This protein binds this small molecule.
Small molecule (SMILES): CC(=O)N[C@@H]1[C@@H](O)[C@H](O)[C@@H](CO)O[C@H]1O

Binding-site contacts:
Ligand atom C5 contacts residue ASN279 of chain 1.A at 3.7 Å.
Ligand atom C7 contacts residue ASN279 of chain 1.A at 3.8 Å.
Ligand atom C8 contacts residue GLU278 of chain 1.A at 4.3 Å.
Ligand atom C3 contacts residue ASN279 of chain 1.A at 3.8 Å.
Ligand atom C8 contacts residue ASN277 of chain 1.A at 3.8 Å.
Ligand atom C1 contacts residue ASN279 of chain 1.A at 1.4 Å.
Ligand atom C4 contacts residue ASN279 of chain 1.A at 4.2 Å.
Ligand atom O5 contacts residue ASN279 of chain 1.A at 2.4 Å (h-bond).
Ligand atom O7 contacts residue ASN277 of chain 1.A at 4.3 Å.
Ligand atom C2 contacts residue ASN279 of chain 1.A at 2.5 Å.
Ligand atom C7 contacts residue ASN277 of chain 1.A at 4.1 Å.
Ligand atom N2 contacts residue ASN279 of chain 1.A at 2.9 Å (h-bond).
Ligand atom O7 contacts residue ASN279 of chain 1.A at 4.3 Å.

Sequence of chain 1.A:
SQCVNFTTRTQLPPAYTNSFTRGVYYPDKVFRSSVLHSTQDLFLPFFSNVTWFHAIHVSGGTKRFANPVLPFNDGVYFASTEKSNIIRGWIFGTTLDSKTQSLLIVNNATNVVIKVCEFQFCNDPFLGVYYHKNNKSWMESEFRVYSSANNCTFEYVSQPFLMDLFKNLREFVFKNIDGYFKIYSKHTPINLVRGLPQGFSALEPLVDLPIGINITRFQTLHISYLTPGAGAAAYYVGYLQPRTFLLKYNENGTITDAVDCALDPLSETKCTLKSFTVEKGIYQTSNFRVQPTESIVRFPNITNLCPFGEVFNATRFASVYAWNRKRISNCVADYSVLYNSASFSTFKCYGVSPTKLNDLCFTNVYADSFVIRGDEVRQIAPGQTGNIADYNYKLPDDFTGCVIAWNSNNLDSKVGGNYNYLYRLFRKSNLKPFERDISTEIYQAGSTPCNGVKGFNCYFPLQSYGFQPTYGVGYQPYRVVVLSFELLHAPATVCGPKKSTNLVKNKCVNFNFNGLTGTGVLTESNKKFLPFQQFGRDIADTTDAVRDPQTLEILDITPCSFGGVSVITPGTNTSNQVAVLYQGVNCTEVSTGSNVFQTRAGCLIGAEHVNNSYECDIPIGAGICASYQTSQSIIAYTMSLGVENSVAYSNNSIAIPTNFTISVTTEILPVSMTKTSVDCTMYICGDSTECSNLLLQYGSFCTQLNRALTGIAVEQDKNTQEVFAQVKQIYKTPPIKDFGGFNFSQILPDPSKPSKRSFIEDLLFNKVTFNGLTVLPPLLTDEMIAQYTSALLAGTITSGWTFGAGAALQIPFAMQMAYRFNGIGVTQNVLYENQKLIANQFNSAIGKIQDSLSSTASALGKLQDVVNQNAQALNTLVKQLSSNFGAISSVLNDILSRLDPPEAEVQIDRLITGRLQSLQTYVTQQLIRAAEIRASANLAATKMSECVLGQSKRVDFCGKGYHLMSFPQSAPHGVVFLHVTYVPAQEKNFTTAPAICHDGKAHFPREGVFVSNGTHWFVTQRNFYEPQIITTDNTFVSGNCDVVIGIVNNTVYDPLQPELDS